Sequence of chain 1.G:
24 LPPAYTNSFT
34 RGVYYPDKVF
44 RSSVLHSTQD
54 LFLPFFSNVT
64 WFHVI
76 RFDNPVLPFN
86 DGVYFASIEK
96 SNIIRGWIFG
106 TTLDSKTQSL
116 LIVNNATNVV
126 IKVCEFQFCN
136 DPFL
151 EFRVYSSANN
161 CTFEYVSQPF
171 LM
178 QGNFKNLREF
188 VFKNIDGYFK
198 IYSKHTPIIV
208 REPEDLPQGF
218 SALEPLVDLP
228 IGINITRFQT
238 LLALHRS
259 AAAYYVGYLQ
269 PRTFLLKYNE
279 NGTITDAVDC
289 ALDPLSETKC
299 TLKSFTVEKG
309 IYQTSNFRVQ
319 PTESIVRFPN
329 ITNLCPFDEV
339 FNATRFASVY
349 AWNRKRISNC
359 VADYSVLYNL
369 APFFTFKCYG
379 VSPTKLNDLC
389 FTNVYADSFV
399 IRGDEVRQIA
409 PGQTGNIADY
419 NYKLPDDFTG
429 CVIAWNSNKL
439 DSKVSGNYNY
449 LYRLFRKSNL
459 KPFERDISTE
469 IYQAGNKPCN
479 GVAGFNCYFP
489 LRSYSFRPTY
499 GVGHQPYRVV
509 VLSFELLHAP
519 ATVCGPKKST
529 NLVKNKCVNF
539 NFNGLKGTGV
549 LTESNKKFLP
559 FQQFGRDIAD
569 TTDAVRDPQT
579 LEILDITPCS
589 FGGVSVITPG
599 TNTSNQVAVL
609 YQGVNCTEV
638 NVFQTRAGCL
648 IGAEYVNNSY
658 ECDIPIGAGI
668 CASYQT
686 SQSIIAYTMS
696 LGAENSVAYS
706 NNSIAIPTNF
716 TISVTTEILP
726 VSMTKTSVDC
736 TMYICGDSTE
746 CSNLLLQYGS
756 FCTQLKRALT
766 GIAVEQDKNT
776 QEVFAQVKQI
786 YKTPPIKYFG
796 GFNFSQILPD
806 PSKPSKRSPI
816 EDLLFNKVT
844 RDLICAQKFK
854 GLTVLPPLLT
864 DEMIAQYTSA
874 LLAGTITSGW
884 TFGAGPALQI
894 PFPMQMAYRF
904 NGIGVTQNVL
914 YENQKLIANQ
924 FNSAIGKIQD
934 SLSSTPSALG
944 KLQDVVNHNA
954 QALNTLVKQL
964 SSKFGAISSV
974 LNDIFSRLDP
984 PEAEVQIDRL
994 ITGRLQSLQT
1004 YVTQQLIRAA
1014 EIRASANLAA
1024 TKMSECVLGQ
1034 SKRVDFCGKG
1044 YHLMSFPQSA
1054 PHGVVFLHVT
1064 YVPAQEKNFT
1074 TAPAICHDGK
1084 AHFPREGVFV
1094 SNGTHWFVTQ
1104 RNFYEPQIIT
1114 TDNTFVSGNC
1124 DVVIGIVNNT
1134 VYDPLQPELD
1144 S

The protein below binds the small molecule below.
Small molecule (SMILES): CC(=O)N[C@@H]1[C@@H](O)[C@H](O)[C@@H](CO)O[C@H]1O

Binding-site contacts:
Ligand atom C8 contacts residue GLN641 of chain 1.G at 3.6 Å.
Ligand atom C4 contacts residue ASN613 of chain 1.G at 4.2 Å.
Ligand atom O7 contacts residue ASN613 of chain 1.G at 3.4 Å (h-bond).
Ligand atom C2 contacts residue ASN613 of chain 1.G at 2.5 Å.
Ligand atom C3 contacts residue ASN613 of chain 1.G at 3.8 Å.
Ligand atom O5 contacts residue ASN613 of chain 1.G at 2.4 Å (h-bond).
Ligand atom C5 contacts residue ASN613 of chain 1.G at 3.7 Å.
Ligand atom C7 contacts residue ASN613 of chain 1.G at 3.2 Å.
Ligand atom C8 contacts residue ASN613 of chain 1.G at 4.0 Å.
Ligand atom N2 contacts residue ASN613 of chain 1.G at 2.9 Å (h-bond).
Ligand atom C1 contacts residue ASN613 of chain 1.G at 1.4 Å.